Sequence of chain 1.O:
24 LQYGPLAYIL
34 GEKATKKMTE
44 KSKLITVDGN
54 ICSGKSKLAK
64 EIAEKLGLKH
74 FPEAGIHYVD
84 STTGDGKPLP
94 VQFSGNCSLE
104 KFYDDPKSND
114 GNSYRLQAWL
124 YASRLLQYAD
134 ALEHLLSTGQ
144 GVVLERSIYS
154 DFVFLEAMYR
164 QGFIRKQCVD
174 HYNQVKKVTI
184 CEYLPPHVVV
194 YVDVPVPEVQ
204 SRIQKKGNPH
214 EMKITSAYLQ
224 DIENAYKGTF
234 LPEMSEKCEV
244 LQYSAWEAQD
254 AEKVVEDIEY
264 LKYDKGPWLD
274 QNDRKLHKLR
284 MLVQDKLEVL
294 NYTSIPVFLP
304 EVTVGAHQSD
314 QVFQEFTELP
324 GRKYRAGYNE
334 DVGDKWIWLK

Binding-site contacts:
Ligand atom O6 contacts residue ARG127 of chain 1.O at 3.5 Å (salt-bridge).
Ligand atom O3B contacts residue CYS55 of chain 1.O at 3.4 Å.
Ligand atom N1 contacts residue PHE157 of chain 1.O at 3.1 Å.
Ligand atom C3' contacts residue TYR106 of chain 1.O at 3.0 Å (hydrophobic).
Ligand atom C1' contacts residue LEU102 of chain 1.O at 3.6 Å (hydrophobic).
Ligand atom PG contacts residue SER59 of chain 1.O at 3.4 Å.
Ligand atom O2A contacts residue ILE54 of chain 1.O at 3.5 Å.
Ligand atom O3' contacts residue TYR106 of chain 1.O at 2.0 Å (h-bond).
Ligand atom N1 contacts residue GLN120 of chain 1.O at 2.9 Å (h-bond).
Ligand atom N2 contacts residue PHE105 of chain 1.O at 3.3 Å.
Ligand atom PG contacts residue MG1 of chain 1.JC at 3.1 Å.
Ligand atom C1' contacts residue TYR106 of chain 1.O at 3.7 Å (hydrophobic).
Ligand atom O1G contacts residue SER59 of chain 1.O at 2.4 Å (h-bond).
Ligand atom PG contacts residue GLY57 of chain 1.O at 3.3 Å.
Ligand atom O3G contacts residue GLY57 of chain 1.O at 2.3 Å (h-bond).
Ligand atom C2' contacts residue TYR106 of chain 1.O at 3.0 Å (hydrophobic).
Ligand atom O6 contacts residue PHE157 of chain 1.O at 3.0 Å.
Ligand atom O3B contacts residue MG1 of chain 1.JC at 3.4 Å.
Ligand atom O3G contacts residue LYS58 of chain 1.O at 2.9 Å (salt-bridge).
Ligand atom O2A contacts residue ARG149 of chain 1.O at 3.1 Å (salt-bridge).
Ligand atom N7 contacts residue ARG127 of chain 1.O at 2.9 Å (salt-bridge).
Ligand atom O2G contacts residue SER59 of chain 1.O at 3.2 Å (h-bond).
Ligand atom O1A contacts residue GLU76 of chain 1.O at 3.4 Å (salt-bridge).
Ligand atom N7 contacts residue GLU76 of chain 1.O at 3.6 Å.
Ligand atom O1B contacts residue MG1 of chain 1.JC at 1.9 Å.
Ligand atom C6 contacts residue GLN120 of chain 1.O at 3.6 Å.
Ligand atom O2A contacts residue CYS55 of chain 1.O at 3.4 Å (h-bond).
Ligand atom O2G contacts residue GLY57 of chain 1.O at 3.1 Å (h-bond).
Ligand atom C5 contacts residue PHE157 of chain 1.O at 3.6 Å (hydrophobic).
Ligand atom C6 contacts residue PHE157 of chain 1.O at 3.2 Å (hydrophobic).
Ligand atom O1G contacts residue MG1 of chain 1.JC at 1.9 Å.
Ligand atom O6 contacts residue ASP154 of chain 1.O at 3.2 Å (salt-bridge).
Ligand atom O6 contacts residue GLN120 of chain 1.O at 3.6 Å.
Ligand atom O3G contacts residue SER56 of chain 1.O at 3.0 Å (h-bond).
Ligand atom O1A contacts residue MG1 of chain 1.JC at 3.3 Å.
Ligand atom PB contacts residue MG1 of chain 1.JC at 3.1 Å.
Ligand atom O4' contacts residue LEU102 of chain 1.O at 3.4 Å.
Ligand atom N2 contacts residue TYR221 of chain 1.O at 3.5 Å (h-bond).
Ligand atom O3' contacts residue GLU214 of chain 1.O at 3.3 Å (salt-bridge).
Ligand atom C2 contacts residue PHE157 of chain 1.O at 3.5 Å (hydrophobic).

This small molecule binds to this protein.
Small molecule (SMILES): Nc1nc2c(ncn2[C@H]2C[C@H](O)[C@@H](CO[P](=O)(O)O[P](=O)(O)OP(=O)(O)O)O2)c(=O)[nH]1